A small-molecule ligand and the protein it binds are described below.
Small molecule (SMILES): CC(=O)N[C@@H](CC(C)C)C(=O)N[C@@H](CC(C)C)C(=O)N[C@H](CO)CCCN=C(N)N

Binding-site contacts:
Ligand atom N contacts residue GLY197 of chain 1.C at 3.3 Å (h-bond).
Ligand atom CB contacts residue CYS176 of chain 1.C at 3.3 Å (hydrophobic).
Ligand atom C contacts residue SER180 of chain 1.C at 1.4 Å.
Ligand atom CA contacts residue SER195 of chain 1.C at 3.6 Å.
Ligand atom NE contacts residue THR175 of chain 1.C at 3.5 Å (h-bond).
Ligand atom CZ contacts residue THR175 of chain 1.C at 3.1 Å.
Ligand atom NH1 contacts residue THR175 of chain 1.C at 2.9 Å (h-bond).
Ligand atom NH2 contacts residue CYS201 of chain 1.C at 3.5 Å (h-bond).
Ligand atom NH2 contacts residue ASP174 of chain 1.C at 2.7 Å (salt-bridge).
Ligand atom NH1 contacts residue GLY197 of chain 1.C at 3.7 Å.
Ligand atom O contacts residue TRP196 of chain 1.C at 3.7 Å.
Ligand atom CA contacts residue TRP196 of chain 1.C at 3.4 Å (hydrophobic).
Ligand atom CD2 contacts residue ASP199 of chain 1.C at 3.4 Å.
Ligand atom N contacts residue SER195 of chain 1.C at 3.1 Å (h-bond).
Ligand atom CG contacts residue TRP196 of chain 1.C at 3.7 Å (hydrophobic).
Ligand atom CD2 contacts residue HIS85 of chain 1.C at 3.4 Å.
Ligand atom NH2 contacts residue THR175 of chain 1.C at 3.3 Å (h-bond).
Ligand atom O contacts residue GLY197 of chain 1.C at 3.1 Å (h-bond).
Ligand atom O contacts residue SER180 of chain 1.C at 2.3 Å (h-bond).
Ligand atom CD1 contacts residue HIS85 of chain 1.C at 3.2 Å.
Ligand atom C contacts residue HIS41 of chain 1.C at 3.3 Å.
Ligand atom CZ contacts residue ASP174 of chain 1.C at 3.2 Å.
Ligand atom NH2 contacts residue SER198 of chain 1.C at 3.0 Å (h-bond).
Ligand atom CB contacts residue SER180 of chain 1.C at 2.7 Å.
Ligand atom C contacts residue SER195 of chain 1.C at 3.8 Å.
Ligand atom NE contacts residue GLY197 of chain 1.C at 3.6 Å (h-bond).
Ligand atom NH1 contacts residue ASP174 of chain 1.C at 3.0 Å (salt-bridge).
Ligand atom CB contacts residue GLY197 of chain 1.C at 3.8 Å.
Ligand atom CZ contacts residue GLY197 of chain 1.C at 3.4 Å.
Ligand atom CG contacts residue SER195 of chain 1.C at 3.8 Å.
Ligand atom N contacts residue SER180 of chain 1.C at 3.1 Å (h-bond).
Ligand atom CD2 contacts residue TRP196 of chain 1.C at 3.0 Å (hydrophobic).
Ligand atom CG contacts residue HIS85 of chain 1.C at 3.4 Å.
Ligand atom CD contacts residue THR175 of chain 1.C at 3.1 Å.
Ligand atom O contacts residue GLY178 of chain 1.C at 3.7 Å.
Ligand atom CB contacts residue SER195 of chain 1.C at 3.6 Å.
Ligand atom CD2 contacts residue SER195 of chain 1.C at 3.0 Å.
Ligand atom NH2 contacts residue GLY197 of chain 1.C at 3.4 Å.
Ligand atom CA contacts residue SER180 of chain 1.C at 2.4 Å.
Ligand atom NH1 contacts residue GLY208 of chain 1.C at 3.6 Å.

Sequence of chain 1.C:
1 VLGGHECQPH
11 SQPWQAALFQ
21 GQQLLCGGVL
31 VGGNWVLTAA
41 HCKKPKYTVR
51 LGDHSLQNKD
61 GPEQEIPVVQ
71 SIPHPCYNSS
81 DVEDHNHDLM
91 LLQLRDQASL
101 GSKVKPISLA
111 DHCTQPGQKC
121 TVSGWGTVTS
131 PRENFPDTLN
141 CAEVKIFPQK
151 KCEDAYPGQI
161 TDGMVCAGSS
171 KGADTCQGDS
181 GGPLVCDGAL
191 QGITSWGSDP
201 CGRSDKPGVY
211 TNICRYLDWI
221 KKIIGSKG